Binding-site contacts:
Ligand atom C7 contacts residue ASN68 of chain 1.G at 3.5 Å.
Ligand atom C3 contacts residue ASN68 of chain 1.G at 3.6 Å.
Ligand atom C1 contacts residue ASN68 of chain 1.G at 1.4 Å.
Ligand atom O5 contacts residue ASN68 of chain 1.G at 2.4 Å (h-bond).
Ligand atom O6 contacts residue GLU2 of chain 1.G at 3.6 Å (salt-bridge).
Ligand atom C5 contacts residue ASN68 of chain 1.G at 3.7 Å.
Ligand atom C6 contacts residue HIS71 of chain 1.G at 4.4 Å.
Ligand atom C1 contacts residue SER70 of chain 1.G at 3.9 Å.
Ligand atom C2 contacts residue ASN68 of chain 1.G at 2.2 Å.
Ligand atom O6 contacts residue SER70 of chain 1.G at 4.0 Å.
Ligand atom O6 contacts residue HIS71 of chain 1.G at 4.3 Å.
Ligand atom N2 contacts residue ASN68 of chain 1.G at 2.6 Å (h-bond).
Ligand atom O5 contacts residue SER70 of chain 1.G at 3.5 Å (h-bond).
Ligand atom C4 contacts residue ASN68 of chain 1.G at 4.2 Å.
Ligand atom C6 contacts residue SER70 of chain 1.G at 4.0 Å.
Ligand atom O5 contacts residue GLU2 of chain 1.G at 4.4 Å.
Ligand atom C5 contacts residue SER70 of chain 1.G at 3.8 Å.
Ligand atom C8 contacts residue ASN68 of chain 1.G at 3.6 Å.

A protein and the small-molecule ligand that binds it are described below.
Small molecule (SMILES): CC(=O)N[C@@H]1[C@@H](O)[C@H](O)[C@@H](CO)O[C@H]1O

Sequence of chain 1.G:
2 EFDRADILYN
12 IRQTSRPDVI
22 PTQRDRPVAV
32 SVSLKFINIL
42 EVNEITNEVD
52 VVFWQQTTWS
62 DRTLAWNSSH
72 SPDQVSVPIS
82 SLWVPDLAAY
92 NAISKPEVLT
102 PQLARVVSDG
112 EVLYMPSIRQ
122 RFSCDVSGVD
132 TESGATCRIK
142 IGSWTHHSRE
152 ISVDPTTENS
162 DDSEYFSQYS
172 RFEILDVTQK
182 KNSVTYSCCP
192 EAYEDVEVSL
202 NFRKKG